Sequence of chain 1.C:
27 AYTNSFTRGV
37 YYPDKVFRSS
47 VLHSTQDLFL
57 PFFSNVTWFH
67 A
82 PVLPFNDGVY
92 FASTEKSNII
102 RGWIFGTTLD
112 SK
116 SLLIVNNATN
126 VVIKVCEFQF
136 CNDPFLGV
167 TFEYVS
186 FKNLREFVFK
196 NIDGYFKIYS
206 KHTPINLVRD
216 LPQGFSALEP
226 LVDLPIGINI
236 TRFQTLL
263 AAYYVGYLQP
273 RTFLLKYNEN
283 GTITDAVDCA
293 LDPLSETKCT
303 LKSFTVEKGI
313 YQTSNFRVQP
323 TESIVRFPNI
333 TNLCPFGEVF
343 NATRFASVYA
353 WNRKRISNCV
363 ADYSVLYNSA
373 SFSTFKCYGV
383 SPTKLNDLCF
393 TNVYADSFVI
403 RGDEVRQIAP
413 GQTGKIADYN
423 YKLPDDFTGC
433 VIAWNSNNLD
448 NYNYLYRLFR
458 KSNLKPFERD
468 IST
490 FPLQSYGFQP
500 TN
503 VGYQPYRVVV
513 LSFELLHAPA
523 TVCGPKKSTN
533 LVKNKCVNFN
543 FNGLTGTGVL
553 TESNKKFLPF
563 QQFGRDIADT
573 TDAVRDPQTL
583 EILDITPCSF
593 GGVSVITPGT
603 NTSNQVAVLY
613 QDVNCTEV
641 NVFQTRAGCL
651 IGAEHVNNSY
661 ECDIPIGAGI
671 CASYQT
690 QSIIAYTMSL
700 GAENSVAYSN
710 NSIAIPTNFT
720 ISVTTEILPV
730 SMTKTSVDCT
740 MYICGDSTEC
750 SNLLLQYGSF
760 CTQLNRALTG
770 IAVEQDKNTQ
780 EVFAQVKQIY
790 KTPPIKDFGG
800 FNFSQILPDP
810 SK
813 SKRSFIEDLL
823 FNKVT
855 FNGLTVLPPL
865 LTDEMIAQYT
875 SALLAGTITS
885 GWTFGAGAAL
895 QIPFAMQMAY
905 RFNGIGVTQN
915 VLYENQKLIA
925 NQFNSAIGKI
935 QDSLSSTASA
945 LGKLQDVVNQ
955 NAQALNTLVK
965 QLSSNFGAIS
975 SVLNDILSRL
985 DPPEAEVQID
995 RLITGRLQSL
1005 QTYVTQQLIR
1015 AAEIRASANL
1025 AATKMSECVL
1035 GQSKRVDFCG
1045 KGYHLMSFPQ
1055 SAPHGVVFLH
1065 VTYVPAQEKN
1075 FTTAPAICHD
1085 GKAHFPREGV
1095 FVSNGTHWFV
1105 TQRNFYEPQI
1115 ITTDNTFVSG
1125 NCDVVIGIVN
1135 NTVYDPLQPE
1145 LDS

Binding-site contacts:
Ligand atom C8 contacts residue GLY232 of chain 1.A at 4.2 Å.
Ligand atom C8 contacts residue ASN234 of chain 1.A at 4.4 Å.
Ligand atom N2 contacts residue ASN234 of chain 1.A at 2.9 Å (h-bond).
Ligand atom C4 contacts residue ASN234 of chain 1.A at 4.2 Å.
Ligand atom C1 contacts residue ASN234 of chain 1.A at 1.4 Å.
Ligand atom O7 contacts residue ASN234 of chain 1.A at 3.3 Å (h-bond).
Ligand atom O5 contacts residue ASN234 of chain 1.A at 2.4 Å (h-bond).
Ligand atom C3 contacts residue ASN234 of chain 1.A at 3.8 Å.
Ligand atom C7 contacts residue ASN234 of chain 1.A at 3.3 Å.
Ligand atom O3 contacts residue ARG466 of chain 1.C at 4.4 Å.
Ligand atom C2 contacts residue ASN234 of chain 1.A at 2.5 Å.
Ligand atom C5 contacts residue ASN234 of chain 1.A at 3.7 Å.

Sequence of chain 1.A:
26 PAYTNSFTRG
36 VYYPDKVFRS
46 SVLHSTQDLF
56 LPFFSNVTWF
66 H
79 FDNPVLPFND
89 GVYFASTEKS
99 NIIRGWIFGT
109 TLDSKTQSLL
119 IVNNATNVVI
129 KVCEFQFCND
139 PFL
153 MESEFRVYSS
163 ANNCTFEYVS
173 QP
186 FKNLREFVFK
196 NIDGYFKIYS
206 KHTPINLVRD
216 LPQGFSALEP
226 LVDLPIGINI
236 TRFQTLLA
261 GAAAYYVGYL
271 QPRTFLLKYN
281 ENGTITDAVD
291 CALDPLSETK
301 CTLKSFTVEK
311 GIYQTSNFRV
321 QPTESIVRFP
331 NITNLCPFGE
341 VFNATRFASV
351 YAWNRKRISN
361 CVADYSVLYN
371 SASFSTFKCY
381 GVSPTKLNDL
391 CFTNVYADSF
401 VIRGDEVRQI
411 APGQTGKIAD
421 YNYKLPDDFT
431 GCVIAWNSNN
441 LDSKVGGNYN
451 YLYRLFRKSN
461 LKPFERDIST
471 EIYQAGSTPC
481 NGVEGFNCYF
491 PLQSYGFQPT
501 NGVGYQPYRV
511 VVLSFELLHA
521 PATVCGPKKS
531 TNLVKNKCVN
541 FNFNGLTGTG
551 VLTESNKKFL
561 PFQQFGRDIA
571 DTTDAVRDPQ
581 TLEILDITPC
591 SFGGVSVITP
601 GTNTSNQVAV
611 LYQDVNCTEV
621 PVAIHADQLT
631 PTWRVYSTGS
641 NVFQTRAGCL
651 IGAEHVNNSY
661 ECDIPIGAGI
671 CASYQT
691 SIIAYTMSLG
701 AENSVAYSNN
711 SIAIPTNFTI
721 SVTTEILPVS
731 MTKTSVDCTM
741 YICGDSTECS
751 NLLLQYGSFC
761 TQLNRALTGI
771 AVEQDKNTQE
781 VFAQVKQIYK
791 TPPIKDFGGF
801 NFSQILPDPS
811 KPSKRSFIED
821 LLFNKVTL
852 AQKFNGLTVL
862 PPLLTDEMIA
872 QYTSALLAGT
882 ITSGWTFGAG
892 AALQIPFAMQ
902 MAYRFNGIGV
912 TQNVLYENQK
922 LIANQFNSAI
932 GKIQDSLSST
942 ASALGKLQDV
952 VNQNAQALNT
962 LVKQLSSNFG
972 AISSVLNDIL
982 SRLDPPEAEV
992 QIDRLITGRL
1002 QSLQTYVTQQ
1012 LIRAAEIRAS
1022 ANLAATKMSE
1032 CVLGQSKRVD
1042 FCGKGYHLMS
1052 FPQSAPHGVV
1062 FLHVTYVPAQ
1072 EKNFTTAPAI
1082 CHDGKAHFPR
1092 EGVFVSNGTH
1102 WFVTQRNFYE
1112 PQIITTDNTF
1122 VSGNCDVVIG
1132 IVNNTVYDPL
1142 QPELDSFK

The protein below binds the small molecule below.
Small molecule (SMILES): CC(=O)N[C@@H]1[C@@H](O)[C@H](O)[C@@H](CO)O[C@H]1O